Sequence of chain 6.A:
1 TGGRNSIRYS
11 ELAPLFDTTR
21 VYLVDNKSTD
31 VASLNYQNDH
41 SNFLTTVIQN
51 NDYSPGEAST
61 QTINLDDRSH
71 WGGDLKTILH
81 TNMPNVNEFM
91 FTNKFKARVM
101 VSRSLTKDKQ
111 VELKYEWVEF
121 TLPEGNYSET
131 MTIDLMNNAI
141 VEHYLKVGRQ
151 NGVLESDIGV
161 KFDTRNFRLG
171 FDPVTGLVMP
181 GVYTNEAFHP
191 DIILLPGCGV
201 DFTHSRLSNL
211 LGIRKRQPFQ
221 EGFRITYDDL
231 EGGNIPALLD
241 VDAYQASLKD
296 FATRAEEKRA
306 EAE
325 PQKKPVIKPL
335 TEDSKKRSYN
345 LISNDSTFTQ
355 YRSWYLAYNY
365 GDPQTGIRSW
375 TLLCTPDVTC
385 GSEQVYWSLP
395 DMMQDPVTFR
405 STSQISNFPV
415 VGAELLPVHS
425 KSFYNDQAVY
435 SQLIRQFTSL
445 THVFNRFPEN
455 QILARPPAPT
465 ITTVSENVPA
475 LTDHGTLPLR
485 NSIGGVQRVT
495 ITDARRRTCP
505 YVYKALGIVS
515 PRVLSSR

This small molecule binds to this protein.
Small molecule (SMILES): CCCCCCCCCCCC[N+](C)(C)CCCS(=O)(=O)O

Binding-site contacts:
Ligand atom C1 contacts residue TRP374 of chain 6.A at 3.3 Å (hydrophobic).
Ligand atom C1 contacts residue ARG224 of chain 6.A at 4.1 Å.
Ligand atom S1 contacts residue GLY222 of chain 6.A at 3.8 Å.
Ligand atom C2 contacts residue ARG224 of chain 6.A at 4.0 Å.
Ligand atom O1S contacts residue TRP374 of chain 6.A at 4.0 Å.
Ligand atom S1 contacts residue LYS215 of chain 6.A at 4.1 Å.
Ligand atom O1S contacts residue GLY222 of chain 6.A at 3.0 Å (h-bond).
Ligand atom O1S contacts residue ARG224 of chain 6.A at 2.9 Å (salt-bridge).
Ligand atom O2S contacts residue LYS215 of chain 6.A at 3.1 Å (salt-bridge).
Ligand atom O2S contacts residue GLY222 of chain 6.A at 3.4 Å (h-bond).
Ligand atom N1 contacts residue TRP374 of chain 6.A at 3.5 Å.
Ligand atom C3 contacts residue ASP229 of chain 6.A at 4.4 Å.
Ligand atom O3S contacts residue ARG224 of chain 6.A at 3.8 Å.
Ligand atom O1S contacts residue LYS215 of chain 6.A at 3.9 Å.
Ligand atom O1S contacts residue PHE223 of chain 6.A at 3.2 Å.
Ligand atom S1 contacts residue ARG224 of chain 6.A at 4.0 Å.
Ligand atom S1 contacts residue TRP374 of chain 6.A at 4.4 Å.
Ligand atom C2 contacts residue TRP374 of chain 6.A at 4.0 Å (hydrophobic).
Ligand atom C3 contacts residue TRP374 of chain 6.A at 4.0 Å (hydrophobic).